Sequence of chain 1.E:
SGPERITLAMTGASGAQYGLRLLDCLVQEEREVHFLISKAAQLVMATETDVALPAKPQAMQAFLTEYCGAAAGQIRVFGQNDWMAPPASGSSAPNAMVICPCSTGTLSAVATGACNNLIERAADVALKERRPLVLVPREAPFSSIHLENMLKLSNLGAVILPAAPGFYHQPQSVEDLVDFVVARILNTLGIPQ

Sequence of chain 1.B:
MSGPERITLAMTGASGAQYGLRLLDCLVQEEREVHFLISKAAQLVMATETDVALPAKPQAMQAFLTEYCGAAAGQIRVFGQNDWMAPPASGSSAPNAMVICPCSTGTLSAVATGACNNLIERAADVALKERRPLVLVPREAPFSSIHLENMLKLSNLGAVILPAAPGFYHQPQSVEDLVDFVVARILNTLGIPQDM

Binding-site contacts:
Ligand atom O05 contacts residue ARG143 of chain 1.B at 3.9 Å.
Ligand atom C07 contacts residue TYR190 of chain 1.J at 3.7 Å (hydrophobic).
Ligand atom P02 contacts residue GLU161 of chain 1.E at 3.8 Å.
Ligand atom O05 contacts residue SER111 of chain 1.B at 2.4 Å (h-bond).
Ligand atom C09 contacts residue TRP105 of chain 1.B at 4.0 Å (hydrophobic).
Ligand atom O03 contacts residue ARG160 of chain 1.E at 3.8 Å.
Ligand atom P02 contacts residue GLY112 of chain 1.B at 4.1 Å.
Ligand atom O04 contacts residue ARG206 of chain 1.J at 3.3 Å (salt-bridge).
Ligand atom P02 contacts residue ARG206 of chain 1.J at 4.1 Å.
Ligand atom C06 contacts residue FMN1 of chain 1.Z at 3.7 Å.
Ligand atom O04 contacts residue GLY112 of chain 1.B at 2.8 Å (h-bond).
Ligand atom C10 contacts residue ARG143 of chain 1.B at 4.1 Å.
Ligand atom O01 contacts residue ARG160 of chain 1.E at 3.2 Å (salt-bridge).
Ligand atom C06 contacts residue TYR190 of chain 1.J at 3.9 Å (hydrophobic).
Ligand atom O04 contacts residue LYS150 of chain 1.B at 3.0 Å (salt-bridge).
Ligand atom C08 contacts residue FMN1 of chain 1.Z at 3.6 Å.
Ligand atom O04 contacts residue SER111 of chain 1.B at 3.4 Å (h-bond).
Ligand atom C10 contacts residue FMN1 of chain 1.Z at 3.7 Å.
Ligand atom O01 contacts residue ARG206 of chain 1.J at 3.6 Å.
Ligand atom C06 contacts residue SER111 of chain 1.B at 3.4 Å.
Ligand atom C11 contacts residue TYR190 of chain 1.J at 4.0 Å (hydrophobic).
Ligand atom C09 contacts residue FMN1 of chain 1.Z at 3.5 Å.
Ligand atom P02 contacts residue ARG160 of chain 1.E at 4.1 Å.
Ligand atom O03 contacts residue GLU161 of chain 1.E at 2.8 Å (salt-bridge).
Ligand atom O01 contacts residue TYR190 of chain 1.J at 2.9 Å (h-bond).
Ligand atom P02 contacts residue ARG143 of chain 1.B at 3.8 Å.
Ligand atom C06 contacts residue ARG143 of chain 1.B at 3.4 Å.
Ligand atom O03 contacts residue LYS150 of chain 1.B at 3.9 Å.
Ligand atom C10 contacts residue ALA110 of chain 1.B at 3.3 Å (hydrophobic).
Ligand atom C07 contacts residue SER111 of chain 1.B at 3.5 Å.
Ligand atom C08 contacts residue SER111 of chain 1.B at 4.0 Å.
Ligand atom C07 contacts residue FMN1 of chain 1.Z at 3.7 Å.
Ligand atom C10 contacts residue TRP105 of chain 1.B at 3.8 Å (hydrophobic).
Ligand atom O03 contacts residue ARG143 of chain 1.B at 2.7 Å (salt-bridge).
Ligand atom P02 contacts residue TYR190 of chain 1.J at 3.7 Å.
Ligand atom O01 contacts residue GLU161 of chain 1.E at 3.8 Å.
Ligand atom P02 contacts residue SER111 of chain 1.B at 3.5 Å.
Ligand atom C12 contacts residue TYR190 of chain 1.J at 3.8 Å (hydrophobic).
Ligand atom O05 contacts residue TYR190 of chain 1.J at 3.4 Å (h-bond).
Ligand atom P02 contacts residue LYS150 of chain 1.B at 4.0 Å.

Sequence of chain 1.J:
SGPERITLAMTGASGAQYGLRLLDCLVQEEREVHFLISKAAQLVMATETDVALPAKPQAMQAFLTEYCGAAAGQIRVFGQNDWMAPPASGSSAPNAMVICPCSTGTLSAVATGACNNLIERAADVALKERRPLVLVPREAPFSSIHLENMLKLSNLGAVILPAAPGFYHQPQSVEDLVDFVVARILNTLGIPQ

The small molecule below binds the protein below.
Small molecule (SMILES): CC(C)=CCC/C(C)=C\COP(=O)(O)O